Sequence of chain 2.B:
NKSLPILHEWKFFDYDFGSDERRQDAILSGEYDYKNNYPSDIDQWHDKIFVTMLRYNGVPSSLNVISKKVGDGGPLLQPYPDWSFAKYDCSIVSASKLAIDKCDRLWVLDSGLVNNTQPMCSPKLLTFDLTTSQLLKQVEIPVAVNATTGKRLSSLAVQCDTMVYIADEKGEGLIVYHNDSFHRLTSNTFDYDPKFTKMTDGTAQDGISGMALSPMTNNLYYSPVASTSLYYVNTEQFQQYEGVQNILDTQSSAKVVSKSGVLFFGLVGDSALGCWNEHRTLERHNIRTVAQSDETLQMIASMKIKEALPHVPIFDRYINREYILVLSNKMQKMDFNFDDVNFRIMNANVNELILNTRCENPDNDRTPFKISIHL

The protein below binds the small molecule below.
Small molecule (SMILES): CC(=O)N[C@@H]1[C@@H](O)[C@H](O)[C@@H](CO)O[C@H]1O

Binding-site contacts:
Ligand atom C5 contacts residue ASN84 of chain 2.B at 4.3 Å.
Ligand atom C1 contacts residue ASN84 of chain 2.B at 4.2 Å.
Ligand atom C4 contacts residue ASN144 of chain 2.B at 4.2 Å.
Ligand atom O5 contacts residue ASN144 of chain 2.B at 2.3 Å (h-bond).
Ligand atom N2 contacts residue ASN144 of chain 2.B at 3.0 Å (h-bond).
Ligand atom C3 contacts residue ASN144 of chain 2.B at 3.8 Å.
Ligand atom C5 contacts residue ASN144 of chain 2.B at 3.7 Å.
Ligand atom C2 contacts residue ASN144 of chain 2.B at 2.5 Å.
Ligand atom C1 contacts residue ASN144 of chain 2.B at 1.4 Å.